The small molecule below binds the protein below.
Small molecule (SMILES): Cc1cn([C@H]2C[C@H](O)[C@@H](CO[P](=O)(O)O[P](=O)(O)O[C@H]3O[C@H](CO)[C@@H](O)[C@H](O)[C@H]3O)O2)c(=O)[nH]c1=O

Sequence of chain 1.A:
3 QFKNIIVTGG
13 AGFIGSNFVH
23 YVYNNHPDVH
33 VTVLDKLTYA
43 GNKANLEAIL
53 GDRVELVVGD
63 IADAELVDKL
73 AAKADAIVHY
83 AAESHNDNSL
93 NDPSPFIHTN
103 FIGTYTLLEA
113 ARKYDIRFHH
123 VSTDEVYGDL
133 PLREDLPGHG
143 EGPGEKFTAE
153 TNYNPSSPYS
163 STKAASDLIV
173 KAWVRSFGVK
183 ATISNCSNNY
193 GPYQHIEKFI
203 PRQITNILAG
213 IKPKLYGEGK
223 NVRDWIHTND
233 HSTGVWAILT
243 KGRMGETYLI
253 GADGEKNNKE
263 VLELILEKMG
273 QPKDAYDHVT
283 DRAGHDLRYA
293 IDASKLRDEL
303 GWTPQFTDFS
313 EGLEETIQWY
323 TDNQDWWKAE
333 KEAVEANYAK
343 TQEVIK

Binding-site contacts:
Ligand atom O2 contacts residue LYS200 of chain 1.A at 2.7 Å (salt-bridge).
Ligand atom O41 contacts residue ARG204 of chain 1.A at 2.8 Å (salt-bridge).
Ligand atom O3' contacts residue ARG225 of chain 1.A at 3.1 Å (salt-bridge).
Ligand atom O2P contacts residue ARG284 of chain 1.A at 3.0 Å (salt-bridge).
Ligand atom C21 contacts residue PHE201 of chain 1.A at 3.4 Å (hydrophobic).
Ligand atom C1' contacts residue ASN260 of chain 1.A at 3.2 Å.
Ligand atom N31 contacts residue LYS216 of chain 1.A at 2.8 Å (salt-bridge).
Ligand atom O41 contacts residue GLN205 of chain 1.A at 3.1 Å (h-bond).
Ligand atom O6 contacts residue ASN190 of chain 1.A at 2.6 Å (h-bond).
Ligand atom O21 contacts residue TYR218 of chain 1.A at 2.9 Å (h-bond).
Ligand atom C41 contacts residue TYR218 of chain 1.A at 3.4 Å (hydrophobic).
Ligand atom O3P contacts residue ASN88 of chain 1.A at 2.8 Å (h-bond).
Ligand atom O2P contacts residue HIS87 of chain 1.A at 3.2 Å.
Ligand atom O6 contacts residue ASP126 of chain 1.A at 2.5 Å (salt-bridge).
Ligand atom O4 contacts residue THR125 of chain 1.A at 2.6 Å (h-bond).
Ligand atom O4P contacts residue ARG225 of chain 1.A at 2.7 Å (salt-bridge).
Ligand atom O3P contacts residue ARG284 of chain 1.A at 2.8 Å (salt-bridge).
Ligand atom N31 contacts residue TYR218 of chain 1.A at 3.3 Å.
Ligand atom O2 contacts residue SER86 of chain 1.A at 3.1 Å (h-bond).
Ligand atom O4 contacts residue TYR161 of chain 1.A at 2.5 Å (h-bond).
Ligand atom O5 contacts residue ASN190 of chain 1.A at 3.0 Å (h-bond).
Ligand atom C6 contacts residue ASP126 of chain 1.A at 3.1 Å.
Ligand atom C6 contacts residue THR125 of chain 1.A at 2.9 Å.
Ligand atom C21 contacts residue TYR218 of chain 1.A at 3.4 Å (hydrophobic).
Ligand atom C3 contacts residue SER86 of chain 1.A at 3.4 Å.
Ligand atom O4' contacts residue ASN260 of chain 1.A at 3.2 Å (h-bond).
Ligand atom O4' contacts residue PHE201 of chain 1.A at 3.3 Å.
Ligand atom O1 contacts residue GLU127 of chain 1.A at 2.7 Å (salt-bridge).
Ligand atom O3 contacts residue TYR161 of chain 1.A at 2.8 Å (h-bond).
Ligand atom O3' contacts residue HIS287 of chain 1.A at 2.8 Å (h-bond).
Ligand atom C5A contacts residue TYR340 of chain 1.A at 3.4 Å (hydrophobic).
Ligand atom O3 contacts residue SER86 of chain 1.A at 2.6 Å (h-bond).
Ligand atom C5 contacts residue GLU127 of chain 1.A at 3.1 Å.
Ligand atom C3' contacts residue HIS287 of chain 1.A at 3.4 Å.
Ligand atom C5A contacts residue GLU199 of chain 1.A at 3.1 Å.
Ligand atom O3' contacts residue ASN260 of chain 1.A at 2.8 Å (h-bond).
Ligand atom C4 contacts residue NAD1 of chain 1.F at 3.4 Å.
Ligand atom O4P contacts residue ASN190 of chain 1.A at 2.9 Å (h-bond).
Ligand atom O1P contacts residue PHE201 of chain 1.A at 2.9 Å (h-bond).
Ligand atom C4' contacts residue ASN260 of chain 1.A at 3.4 Å.